Sequence of chain 1.B:
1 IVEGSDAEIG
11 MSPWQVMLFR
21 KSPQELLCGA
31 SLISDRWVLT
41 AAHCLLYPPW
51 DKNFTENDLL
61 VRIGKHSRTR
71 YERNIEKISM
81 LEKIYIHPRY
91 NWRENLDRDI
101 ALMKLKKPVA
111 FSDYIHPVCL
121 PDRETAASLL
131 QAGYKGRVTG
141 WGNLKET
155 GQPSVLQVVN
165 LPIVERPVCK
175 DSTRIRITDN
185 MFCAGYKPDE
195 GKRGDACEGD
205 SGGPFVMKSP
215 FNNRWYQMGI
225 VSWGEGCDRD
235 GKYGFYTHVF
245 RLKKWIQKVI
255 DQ

This small molecule binds to this protein.
Small molecule (SMILES): NC(=[NH2+])NCCC[C@H](NC(=O)[C@@H]1CCCN1C(=O)[C@H](N)Cc1ccccc1)[C@H](O)CCl

Binding-site contacts:
Ligand atom CD2 contacts residue TRP227 of chain 1.B at 3.5 Å (hydrophobic).
Ligand atom CB1 contacts residue HIS43 of chain 1.B at 3.5 Å.
Ligand atom NH2 contacts residue GLY238 of chain 1.B at 3.2 Å.
Ligand atom NH1 contacts residue ALA200 of chain 1.B at 3.5 Å (h-bond).
Ligand atom CE2 contacts residue LEU96 of chain 1.B at 3.7 Å (hydrophobic).
Ligand atom CA contacts residue GLY228 of chain 1.B at 3.4 Å.
Ligand atom O2 contacts residue GLU202 of chain 1.B at 3.6 Å.
Ligand atom NH2 contacts residue ALA200 of chain 1.B at 3.2 Å (h-bond).
Ligand atom C2 contacts residue HIS43 of chain 1.B at 2.5 Å.
Ligand atom N2 contacts residue HIS43 of chain 1.B at 2.9 Å (h-bond).
Ligand atom C3 contacts residue HIS43 of chain 1.B at 1.5 Å.
Ligand atom CG1 contacts residue TRP50 of chain 1.B at 3.6 Å (hydrophobic).
Ligand atom N2 contacts residue SER226 of chain 1.B at 3.0 Å (h-bond).
Ligand atom C2 contacts residue SER205 of chain 1.B at 1.4 Å.
Ligand atom O contacts residue TRP227 of chain 1.B at 3.3 Å.
Ligand atom CA2 contacts residue SER205 of chain 1.B at 2.4 Å.
Ligand atom CA2 contacts residue HIS43 of chain 1.B at 3.2 Å.
Ligand atom NE contacts residue CYS201 of chain 1.B at 3.6 Å.
Ligand atom CB2 contacts residue SER205 of chain 1.B at 2.6 Å.
Ligand atom CD3 contacts residue TRP227 of chain 1.B at 3.6 Å (hydrophobic).
Ligand atom N contacts residue GLY228 of chain 1.B at 2.9 Å (h-bond).
Ligand atom O contacts residue GLY228 of chain 1.B at 2.8 Å (h-bond).
Ligand atom N2 contacts residue SER205 of chain 1.B at 3.2 Å (h-bond).
Ligand atom NH1 contacts residue GLY228 of chain 1.B at 3.3 Å.
Ligand atom CD contacts residue TRP50 of chain 1.B at 3.6 Å (hydrophobic).
Ligand atom NH1 contacts residue GLY230 of chain 1.B at 2.6 Å (h-bond).
Ligand atom NH2 contacts residue ASP199 of chain 1.B at 3.0 Å (salt-bridge).
Ligand atom O2 contacts residue GLY203 of chain 1.B at 2.8 Å (h-bond).
Ligand atom NE contacts residue ALA200 of chain 1.B at 3.0 Å (h-bond).
Ligand atom O1 contacts residue GLU202 of chain 1.B at 3.5 Å.
Ligand atom C contacts residue GLY228 of chain 1.B at 3.5 Å.
Ligand atom CB1 contacts residue LEU96 of chain 1.B at 3.5 Å (hydrophobic).
Ligand atom O2 contacts residue SER205 of chain 1.B at 2.3 Å (h-bond).
Ligand atom CZ1 contacts residue ALA200 of chain 1.B at 3.0 Å (hydrophobic).
Ligand atom CB2 contacts residue SER226 of chain 1.B at 3.3 Å.
Ligand atom CA2 contacts residue SER226 of chain 1.B at 3.6 Å.
Ligand atom NH2 contacts residue TRP227 of chain 1.B at 3.3 Å (h-bond).
Ligand atom CZ contacts residue LEU96 of chain 1.B at 3.6 Å (hydrophobic).
Ligand atom C3 contacts residue SER205 of chain 1.B at 2.4 Å.
Ligand atom CB contacts residue GLY228 of chain 1.B at 3.3 Å.